Sequence of chain 1.D:
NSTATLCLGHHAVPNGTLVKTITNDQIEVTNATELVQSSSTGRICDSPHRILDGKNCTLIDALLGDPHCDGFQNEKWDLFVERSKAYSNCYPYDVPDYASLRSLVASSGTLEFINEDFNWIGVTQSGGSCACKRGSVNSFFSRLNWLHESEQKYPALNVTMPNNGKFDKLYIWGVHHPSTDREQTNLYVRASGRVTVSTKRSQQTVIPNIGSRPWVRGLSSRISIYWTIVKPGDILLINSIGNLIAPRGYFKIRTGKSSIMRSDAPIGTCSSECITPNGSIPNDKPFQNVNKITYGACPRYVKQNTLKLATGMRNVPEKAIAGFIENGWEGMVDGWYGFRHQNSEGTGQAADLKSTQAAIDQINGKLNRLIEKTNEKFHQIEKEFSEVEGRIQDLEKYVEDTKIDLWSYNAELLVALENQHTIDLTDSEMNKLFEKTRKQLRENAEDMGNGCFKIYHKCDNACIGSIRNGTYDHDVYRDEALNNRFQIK

This protein binds this small molecule.
Small molecule (SMILES): CC(=O)N[C@@H]1[C@@H](O)[C@H](O)[C@@H](CO)O[C@H]1O

Binding-site contacts:
Ligand atom O7 contacts residue ASN278 of chain 1.D at 2.7 Å (h-bond).
Ligand atom C7 contacts residue ASN278 of chain 1.D at 3.2 Å.
Ligand atom C7 contacts residue VAL290 of chain 1.D at 4.2 Å (hydrophobic).
Ligand atom C1 contacts residue VAL290 of chain 1.D at 3.5 Å (hydrophobic).
Ligand atom N2 contacts residue ASN278 of chain 1.D at 3.1 Å (h-bond).
Ligand atom O5 contacts residue ASN278 of chain 1.D at 2.3 Å (h-bond).
Ligand atom C8 contacts residue SER38 of chain 1.D at 3.2 Å.
Ligand atom C3 contacts residue ASN278 of chain 1.D at 3.8 Å.
Ligand atom C3 contacts residue VAL290 of chain 1.D at 4.3 Å (hydrophobic).
Ligand atom C4 contacts residue ASN278 of chain 1.D at 4.2 Å.
Ligand atom C8 contacts residue VAL290 of chain 1.D at 4.3 Å (hydrophobic).
Ligand atom C1 contacts residue ASN278 of chain 1.D at 1.5 Å.
Ligand atom C8 contacts residue ASN278 of chain 1.D at 4.5 Å.
Ligand atom C2 contacts residue VAL290 of chain 1.D at 4.0 Å (hydrophobic).
Ligand atom C5 contacts residue ASN291 of chain 1.D at 4.3 Å.
Ligand atom C2 contacts residue ASN278 of chain 1.D at 2.6 Å.
Ligand atom O5 contacts residue ASN291 of chain 1.D at 4.1 Å.
Ligand atom C5 contacts residue ASN278 of chain 1.D at 3.7 Å.
Ligand atom O7 contacts residue VAL290 of chain 1.D at 4.3 Å.
Ligand atom N2 contacts residue VAL290 of chain 1.D at 3.6 Å.
Ligand atom C1 contacts residue ASN291 of chain 1.D at 4.4 Å.